Binding-site contacts:
Ligand atom C8 contacts residue GLN89 of chain 1.C at 3.5 Å.
Ligand atom C5 contacts residue ASN80 of chain 1.C at 3.6 Å.
Ligand atom C4 contacts residue ASN77 of chain 1.C at 4.2 Å.
Ligand atom O6 contacts residue LEU84 of chain 1.C at 3.8 Å.
Ligand atom N2 contacts residue ASN77 of chain 1.C at 2.9 Å (h-bond).
Ligand atom C7 contacts residue GLN89 of chain 1.C at 3.2 Å.
Ligand atom O5 contacts residue LEU84 of chain 1.C at 4.0 Å.
Ligand atom C8 contacts residue ASN77 of chain 1.C at 4.4 Å.
Ligand atom O7 contacts residue VAL87 of chain 1.C at 2.8 Å (h-bond).
Ligand atom C6 contacts residue ASN80 of chain 1.C at 3.8 Å.
Ligand atom C1 contacts residue ASN77 of chain 1.C at 1.4 Å.
Ligand atom C2 contacts residue GLN89 of chain 1.C at 4.1 Å.
Ligand atom C3 contacts residue ASN77 of chain 1.C at 3.8 Å.
Ligand atom O7 contacts residue GLN89 of chain 1.C at 3.4 Å (h-bond).
Ligand atom C7 contacts residue ALA86 of chain 1.C at 4.1 Å (hydrophobic).
Ligand atom C2 contacts residue ASN77 of chain 1.C at 2.4 Å.
Ligand atom C7 contacts residue ASN77 of chain 1.C at 3.3 Å.
Ligand atom C8 contacts residue ALA86 of chain 1.C at 4.1 Å (hydrophobic).
Ligand atom C1 contacts residue ASN80 of chain 1.C at 3.5 Å.
Ligand atom O5 contacts residue ASN80 of chain 1.C at 3.0 Å (h-bond).
Ligand atom O7 contacts residue ASN77 of chain 1.C at 3.3 Å (h-bond).
Ligand atom N2 contacts residue GLN89 of chain 1.C at 3.5 Å (h-bond).
Ligand atom C8 contacts residue VAL87 of chain 1.C at 4.2 Å (hydrophobic).
Ligand atom O3 contacts residue GLN89 of chain 1.C at 3.1 Å (h-bond).
Ligand atom O7 contacts residue ALA86 of chain 1.C at 3.2 Å.
Ligand atom C3 contacts residue GLN89 of chain 1.C at 4.2 Å.
Ligand atom O5 contacts residue ASN77 of chain 1.C at 2.3 Å (h-bond).
Ligand atom C5 contacts residue ASN77 of chain 1.C at 3.6 Å.
Ligand atom C7 contacts residue VAL87 of chain 1.C at 3.9 Å (hydrophobic).

A protein and the small-molecule ligand that binds it are described below.
Small molecule (SMILES): CC(=O)N[C@@H]1[C@@H](O)[C@H](O)[C@@H](CO)O[C@H]1O

Sequence of chain 1.C:
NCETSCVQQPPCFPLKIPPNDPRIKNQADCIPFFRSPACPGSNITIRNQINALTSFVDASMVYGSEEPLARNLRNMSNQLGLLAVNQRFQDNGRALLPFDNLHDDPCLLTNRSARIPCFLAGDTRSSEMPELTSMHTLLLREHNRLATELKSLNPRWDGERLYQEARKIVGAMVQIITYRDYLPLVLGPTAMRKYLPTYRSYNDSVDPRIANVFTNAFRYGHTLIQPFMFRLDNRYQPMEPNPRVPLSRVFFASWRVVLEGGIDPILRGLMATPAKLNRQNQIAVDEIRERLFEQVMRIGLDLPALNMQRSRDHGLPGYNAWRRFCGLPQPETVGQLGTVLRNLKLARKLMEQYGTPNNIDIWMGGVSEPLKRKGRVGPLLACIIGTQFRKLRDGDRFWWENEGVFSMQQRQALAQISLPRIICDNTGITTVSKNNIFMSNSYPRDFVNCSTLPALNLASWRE